Binding-site contacts:
Ligand atom N2 contacts residue ASN19 of chain 60.T at 3.1 Å (h-bond).
Ligand atom C7 contacts residue ASN19 of chain 60.T at 3.6 Å.
Ligand atom O7 contacts residue ASN19 of chain 60.T at 4.1 Å.
Ligand atom C3 contacts residue ASN19 of chain 60.T at 4.1 Å.
Ligand atom C8 contacts residue ASN19 of chain 60.T at 4.3 Å.
Ligand atom C2 contacts residue ASN19 of chain 60.T at 3.0 Å.
Ligand atom C5 contacts residue ASN19 of chain 60.T at 3.8 Å.
Ligand atom C1 contacts residue ASN19 of chain 60.T at 1.7 Å.
Ligand atom O5 contacts residue ASN19 of chain 60.T at 2.8 Å (h-bond).

Sequence of chain 60.T:
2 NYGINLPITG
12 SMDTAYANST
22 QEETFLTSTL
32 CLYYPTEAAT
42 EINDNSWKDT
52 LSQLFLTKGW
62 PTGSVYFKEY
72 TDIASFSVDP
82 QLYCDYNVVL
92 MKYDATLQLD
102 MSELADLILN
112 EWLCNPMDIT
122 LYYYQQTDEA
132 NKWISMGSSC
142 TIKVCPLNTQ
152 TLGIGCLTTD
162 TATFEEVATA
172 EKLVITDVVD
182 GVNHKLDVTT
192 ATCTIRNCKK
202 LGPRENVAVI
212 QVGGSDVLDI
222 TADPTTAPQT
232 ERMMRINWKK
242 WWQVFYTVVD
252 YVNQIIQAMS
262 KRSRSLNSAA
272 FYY

A protein and the small-molecule ligand that binds it are described below.
Small molecule (SMILES): CC(=O)N[C@H]1[C@H](O[C@H]2[C@H](O)[C@@H](NC(C)=O)CO[C@@H]2CO)O[C@H](CO)[C@@H](O)[C@@H]1O